Binding-site contacts:
Ligand atom C5 contacts residue TRP229 of chain 1.A at 3.6 Å (hydrophobic).
Ligand atom N4' contacts residue TRP229 of chain 1.A at 3.5 Å.
Ligand atom C21 contacts residue LYS101 of chain 1.A at 3.5 Å.
Ligand atom N5 contacts residue LYS103 of chain 1.A at 3.7 Å.
Ligand atom C4' contacts residue TYR188 of chain 1.A at 3.4 Å (hydrophobic).
Ligand atom C27 contacts residue HIS235 of chain 1.A at 3.1 Å.
Ligand atom C2' contacts residue GLY190 of chain 1.A at 3.5 Å.
Ligand atom C14 contacts residue LEU100 of chain 1.A at 3.6 Å (hydrophobic).
Ligand atom C11 contacts residue LEU100 of chain 1.A at 3.6 Å (hydrophobic).
Ligand atom C14 contacts residue VAL179 of chain 1.A at 3.6 Å (hydrophobic).
Ligand atom N16 contacts residue LYS101 of chain 1.A at 3.4 Å (salt-bridge).
Ligand atom C22 contacts residue LYS101 of chain 1.A at 3.3 Å.
Ligand atom N5 contacts residue LEU100 of chain 1.A at 3.6 Å.
Ligand atom C23 contacts residue PRO236 of chain 1.A at 3.6 Å (hydrophobic).
Ligand atom C11 contacts residue LYS101 of chain 1.A at 3.5 Å.
Ligand atom N27 contacts residue LEU234 of chain 1.A at 3.0 Å (h-bond).
Ligand atom C2' contacts residue VAL189 of chain 1.A at 3.4 Å (hydrophobic).
Ligand atom C4 contacts residue TYR188 of chain 1.A at 3.6 Å (hydrophobic).
Ligand atom N5 contacts residue LYS101 of chain 1.A at 2.7 Å (salt-bridge).
Ligand atom C27 contacts residue LEU234 of chain 1.A at 3.6 Å (hydrophobic).
Ligand atom N16 contacts residue LEU100 of chain 1.A at 3.5 Å.
Ligand atom C24 contacts residue VAL106 of chain 1.A at 3.6 Å (hydrophobic).
Ligand atom O17 contacts residue TYR181 of chain 1.A at 3.6 Å.
Ligand atom N27 contacts residue PHE227 of chain 1.A at 3.4 Å.
Ligand atom C2 contacts residue TYR188 of chain 1.A at 3.5 Å (hydrophobic).
Ligand atom C22 contacts residue LYS103 of chain 1.A at 3.6 Å.
Ligand atom C23 contacts residue TYR318 of chain 1.A at 3.5 Å (hydrophobic).
Ligand atom C25 contacts residue LEU234 of chain 1.A at 3.6 Å (hydrophobic).
Ligand atom N27 contacts residue HIS235 of chain 1.A at 3.0 Å.
Ligand atom C3 contacts residue TYR188 of chain 1.A at 3.5 Å (hydrophobic).
Ligand atom C2' contacts residue TYR188 of chain 1.A at 3.4 Å (hydrophobic).
Ligand atom C24 contacts residue HIS235 of chain 1.A at 3.4 Å.
Ligand atom BR contacts residue VAL179 of chain 1.A at 3.4 Å.
Ligand atom N27 contacts residue PRO236 of chain 1.A at 3.4 Å (h-bond).
Ligand atom C3 contacts residue VAL106 of chain 1.A at 3.6 Å (hydrophobic).
Ligand atom C6' contacts residue TRP229 of chain 1.A at 3.5 Å (hydrophobic).
Ligand atom N4' contacts residue PHE227 of chain 1.A at 3.5 Å.
Ligand atom N18 contacts residue GLU138 of chain 1.B at 3.3 Å (salt-bridge).
Ligand atom C23 contacts residue HIS235 of chain 1.A at 3.0 Å.
Ligand atom C15 contacts residue LEU100 of chain 1.A at 3.6 Å (hydrophobic).

Sequence of chain 1.A:
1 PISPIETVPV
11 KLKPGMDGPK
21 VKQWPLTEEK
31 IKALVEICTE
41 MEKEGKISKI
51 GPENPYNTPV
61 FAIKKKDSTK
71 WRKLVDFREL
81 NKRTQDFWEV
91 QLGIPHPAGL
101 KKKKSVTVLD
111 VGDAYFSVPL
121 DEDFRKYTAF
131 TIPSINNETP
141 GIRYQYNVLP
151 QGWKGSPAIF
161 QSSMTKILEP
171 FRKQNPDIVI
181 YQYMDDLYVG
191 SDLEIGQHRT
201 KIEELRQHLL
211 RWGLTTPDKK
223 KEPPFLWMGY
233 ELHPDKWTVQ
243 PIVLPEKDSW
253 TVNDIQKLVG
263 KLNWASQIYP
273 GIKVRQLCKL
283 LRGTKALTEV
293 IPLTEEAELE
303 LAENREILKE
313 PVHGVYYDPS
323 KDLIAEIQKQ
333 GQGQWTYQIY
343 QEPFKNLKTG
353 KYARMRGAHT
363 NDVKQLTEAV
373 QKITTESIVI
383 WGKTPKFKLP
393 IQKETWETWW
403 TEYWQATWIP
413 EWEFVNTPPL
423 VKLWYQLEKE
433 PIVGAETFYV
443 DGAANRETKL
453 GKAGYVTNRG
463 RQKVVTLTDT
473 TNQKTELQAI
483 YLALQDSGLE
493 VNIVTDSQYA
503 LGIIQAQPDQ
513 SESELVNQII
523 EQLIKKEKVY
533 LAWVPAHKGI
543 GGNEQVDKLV

Sequence of chain 1.B:
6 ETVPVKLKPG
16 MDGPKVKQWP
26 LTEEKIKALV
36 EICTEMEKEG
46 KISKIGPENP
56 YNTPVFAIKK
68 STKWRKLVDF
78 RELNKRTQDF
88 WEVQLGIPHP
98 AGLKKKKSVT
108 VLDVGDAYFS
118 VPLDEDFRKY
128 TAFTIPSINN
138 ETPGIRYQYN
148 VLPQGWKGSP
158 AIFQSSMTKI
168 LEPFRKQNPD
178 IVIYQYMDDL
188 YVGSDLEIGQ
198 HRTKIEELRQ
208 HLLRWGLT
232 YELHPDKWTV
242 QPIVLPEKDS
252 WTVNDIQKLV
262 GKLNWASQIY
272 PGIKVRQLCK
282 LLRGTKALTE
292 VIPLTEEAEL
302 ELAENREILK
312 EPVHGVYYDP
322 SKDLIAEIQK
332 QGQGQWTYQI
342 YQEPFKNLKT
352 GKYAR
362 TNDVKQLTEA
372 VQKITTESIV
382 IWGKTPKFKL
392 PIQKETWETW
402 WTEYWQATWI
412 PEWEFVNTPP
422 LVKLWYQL

A protein and the small-molecule ligand that binds it are described below.
Small molecule (SMILES): Cc1cc(C#N)cc(C)c1Oc1nc(Nc2ccc(C#N)cc2)nc(N)c1Br